Binding-site contacts:
Ligand atom N2 contacts residue GLY150 of chain 34.C at 3.5 Å (h-bond).
Ligand atom C5 contacts residue THR156 of chain 34.C at 3.8 Å.
Ligand atom C1 contacts residue ASN154 of chain 34.C at 1.4 Å.
Ligand atom C6 contacts residue ASP161 of chain 34.C at 3.7 Å.
Ligand atom C1 contacts residue MET151 of chain 34.C at 4.2 Å (hydrophobic).
Ligand atom C8 contacts residue GLY150 of chain 34.C at 3.7 Å.
Ligand atom C5 contacts residue THR156 of chain 34.C at 4.1 Å.
Ligand atom C3 contacts residue MET151 of chain 34.C at 4.1 Å (hydrophobic).
Ligand atom C1 contacts residue THR156 of chain 34.C at 4.2 Å.
Ligand atom O5 contacts residue THR156 of chain 34.C at 3.8 Å.
Ligand atom C5 contacts residue ASN154 of chain 34.C at 3.6 Å.
Ligand atom C6 contacts residue ASN157 of chain 34.C at 3.7 Å.
Ligand atom C7 contacts residue GLY150 of chain 34.C at 3.1 Å.
Ligand atom C1 contacts residue GLY150 of chain 34.C at 4.0 Å.
Ligand atom O6 contacts residue MET151 of chain 34.C at 4.4 Å.
Ligand atom C8 contacts residue ASN157 of chain 34.C at 3.3 Å.
Ligand atom O5 contacts residue ASN157 of chain 34.C at 4.2 Å.
Ligand atom O7 contacts residue GLY150 of chain 34.C at 2.9 Å (h-bond).
Ligand atom O5 contacts residue MET151 of chain 34.C at 3.9 Å.
Ligand atom O7 contacts residue ASN154 of chain 34.C at 4.0 Å.
Ligand atom C7 contacts residue ASN154 of chain 34.C at 3.7 Å.
Ligand atom N2 contacts residue ASN154 of chain 34.C at 2.9 Å (h-bond).
Ligand atom O7 contacts residue HIS148 of chain 34.C at 3.6 Å.
Ligand atom C2 contacts residue MET151 of chain 34.C at 4.3 Å (hydrophobic).
Ligand atom C8 contacts residue THR156 of chain 34.C at 4.2 Å.
Ligand atom C5 contacts residue MET151 of chain 34.C at 3.8 Å (hydrophobic).
Ligand atom C3 contacts residue ASN154 of chain 34.C at 3.8 Å.
Ligand atom C2 contacts residue GLY150 of chain 34.C at 3.8 Å.
Ligand atom C6 contacts residue THR156 of chain 34.C at 3.8 Å.
Ligand atom C4 contacts residue ASN154 of chain 34.C at 4.2 Å.
Ligand atom C4 contacts residue MET151 of chain 34.C at 3.9 Å (hydrophobic).
Ligand atom C6 contacts residue THR156 of chain 34.C at 3.9 Å.
Ligand atom O5 contacts residue THR156 of chain 34.C at 4.1 Å.
Ligand atom O5 contacts residue ASN154 of chain 34.C at 2.3 Å (h-bond).
Ligand atom C2 contacts residue ASN154 of chain 34.C at 2.4 Å.

Sequence of chain 34.C:
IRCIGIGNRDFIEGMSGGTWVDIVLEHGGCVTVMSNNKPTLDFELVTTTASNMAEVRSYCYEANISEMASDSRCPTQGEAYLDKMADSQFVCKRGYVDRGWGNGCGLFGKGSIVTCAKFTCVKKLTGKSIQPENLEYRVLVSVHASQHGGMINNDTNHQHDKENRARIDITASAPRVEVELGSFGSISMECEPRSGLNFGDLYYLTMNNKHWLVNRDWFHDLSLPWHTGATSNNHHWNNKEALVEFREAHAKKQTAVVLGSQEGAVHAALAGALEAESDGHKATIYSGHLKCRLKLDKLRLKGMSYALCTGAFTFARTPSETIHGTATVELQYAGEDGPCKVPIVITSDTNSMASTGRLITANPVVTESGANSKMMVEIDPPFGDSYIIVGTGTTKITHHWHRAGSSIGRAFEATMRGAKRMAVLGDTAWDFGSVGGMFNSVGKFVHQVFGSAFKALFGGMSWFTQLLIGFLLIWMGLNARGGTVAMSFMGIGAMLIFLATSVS

This protein binds this small molecule.
Small molecule (SMILES): CC(=O)N[C@H]1[C@H](O[C@H]2[C@H](O)[C@@H](NC(C)=O)CO[C@@H]2CO[C@@H]2O[C@@H](C)[C@@H](O)[C@@H](O)[C@@H]2O)O[C@H](CO)[C@@H](O)[C@@H]1O